Binding-site contacts:
Ligand atom O contacts residue VAL152 of chain 1.A at 3.9 Å.
Ligand atom C1 contacts residue LEU153 of chain 1.A at 3.6 Å (hydrophobic).
Ligand atom CE1 contacts residue PRO49 of chain 1.A at 3.8 Å (hydrophobic).
Ligand atom CE2 contacts residue PHE154 of chain 1.A at 3.7 Å (hydrophobic).
Ligand atom OXT contacts residue LEU153 of chain 1.A at 3.9 Å.
Ligand atom CB contacts residue LEU153 of chain 1.A at 3.8 Å (hydrophobic).
Ligand atom CE1 contacts residue ALA45 of chain 1.A at 4.2 Å (hydrophobic).
Ligand atom CD2 contacts residue PHE154 of chain 1.A at 4.2 Å (hydrophobic).
Ligand atom CE1 contacts residue SER155 of chain 1.A at 3.7 Å.
Ligand atom CE2 contacts residue LEU153 of chain 1.A at 2.9 Å (hydrophobic).
Ligand atom CZ contacts residue SER155 of chain 1.A at 3.9 Å.
Ligand atom OXT contacts residue VAL152 of chain 1.A at 3.7 Å.
Ligand atom O2 contacts residue VAL152 of chain 1.A at 3.1 Å (h-bond).
Ligand atom CZ contacts residue PHE154 of chain 1.A at 3.9 Å (hydrophobic).
Ligand atom CE1 contacts residue LYS46 of chain 1.A at 3.2 Å.
Ligand atom CD1 contacts residue SER155 of chain 1.A at 3.6 Å.
Ligand atom CB contacts residue VAL152 of chain 1.A at 3.8 Å (hydrophobic).
Ligand atom N1 contacts residue SER155 of chain 1.A at 3.3 Å (h-bond).
Ligand atom CG contacts residue SER155 of chain 1.A at 3.6 Å.
Ligand atom C1 contacts residue VAL152 of chain 1.A at 3.7 Å (hydrophobic).
Ligand atom CD2 contacts residue SER155 of chain 1.A at 4.1 Å.
Ligand atom O2 contacts residue SER155 of chain 1.A at 4.1 Å.
Ligand atom N contacts residue VAL152 of chain 1.A at 4.3 Å.
Ligand atom CD2 contacts residue LEU153 of chain 1.A at 3.6 Å (hydrophobic).
Ligand atom O contacts residue LYS137 of chain 1.A at 3.1 Å.
Ligand atom OXT contacts residue LYS137 of chain 1.A at 4.2 Å.
Ligand atom CZ contacts residue LYS46 of chain 1.A at 3.1 Å.
Ligand atom C contacts residue VAL152 of chain 1.A at 3.4 Å (hydrophobic).
Ligand atom CZ contacts residue LEU153 of chain 1.A at 3.7 Å (hydrophobic).
Ligand atom CA contacts residue ASP151 of chain 1.A at 4.0 Å.
Ligand atom O contacts residue ASP151 of chain 1.A at 4.1 Å.
Ligand atom C contacts residue LYS137 of chain 1.A at 4.0 Å.
Ligand atom N contacts residue ASP151 of chain 1.A at 3.4 Å (salt-bridge).
Ligand atom CZ contacts residue ALA45 of chain 1.A at 3.8 Å (hydrophobic).
Ligand atom CA contacts residue VAL152 of chain 1.A at 3.2 Å (hydrophobic).
Ligand atom O2 contacts residue LEU153 of chain 1.A at 4.1 Å.
Ligand atom CE2 contacts residue LYS46 of chain 1.A at 4.0 Å.
Ligand atom CE2 contacts residue SER155 of chain 1.A at 4.1 Å.
Ligand atom O2 contacts residue ASP151 of chain 1.A at 4.0 Å.
Ligand atom CD1 contacts residue PRO49 of chain 1.A at 3.9 Å (hydrophobic).

This small molecule binds to this protein.
Small molecule (SMILES): Nc1ccccc1C(=O)C[C@H](N)C(=O)O

Sequence of chain 1.A:
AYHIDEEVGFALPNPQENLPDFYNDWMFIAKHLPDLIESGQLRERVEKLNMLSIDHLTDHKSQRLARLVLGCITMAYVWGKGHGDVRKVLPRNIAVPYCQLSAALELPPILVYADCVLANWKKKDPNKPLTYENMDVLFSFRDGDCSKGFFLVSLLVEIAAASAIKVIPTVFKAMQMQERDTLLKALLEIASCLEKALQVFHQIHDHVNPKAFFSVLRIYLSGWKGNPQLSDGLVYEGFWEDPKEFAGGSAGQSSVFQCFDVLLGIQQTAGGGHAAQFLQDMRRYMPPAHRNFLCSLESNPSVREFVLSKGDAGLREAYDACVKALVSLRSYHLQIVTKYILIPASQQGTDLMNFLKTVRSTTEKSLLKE